The protein below binds the small molecule below.
Small molecule (SMILES): CC(=O)N[C@@H]1[C@@H](O)[C@H](O)[C@@H](CO)O[C@H]1O

Binding-site contacts:
Ligand atom C1 contacts residue TRP23 of chain 1.A at 4.0 Å (hydrophobic).
Ligand atom C5 contacts residue ALA19 of chain 1.A at 4.0 Å (hydrophobic).
Ligand atom C1 contacts residue ASN20 of chain 1.A at 1.4 Å.
Ligand atom C3 contacts residue ASN20 of chain 1.A at 3.9 Å.
Ligand atom O6 contacts residue TRP23 of chain 1.A at 4.4 Å.
Ligand atom C6 contacts residue ALA19 of chain 1.A at 4.1 Å (hydrophobic).
Ligand atom C8 contacts residue ASN20 of chain 1.A at 4.2 Å.
Ligand atom C5 contacts residue ASN20 of chain 1.A at 3.7 Å.
Ligand atom O7 contacts residue ASN20 of chain 1.A at 3.1 Å (h-bond).
Ligand atom O5 contacts residue ALA19 of chain 1.A at 3.4 Å.
Ligand atom O6 contacts residue ALA19 of chain 1.A at 4.0 Å.
Ligand atom C4 contacts residue ASN20 of chain 1.A at 4.3 Å.
Ligand atom C5 contacts residue TRP23 of chain 1.A at 4.3 Å (hydrophobic).
Ligand atom O5 contacts residue ASN20 of chain 1.A at 2.3 Å (h-bond).
Ligand atom C2 contacts residue ASN20 of chain 1.A at 2.6 Å.
Ligand atom C7 contacts residue ASN20 of chain 1.A at 3.3 Å.
Ligand atom C1 contacts residue ALA19 of chain 1.A at 4.1 Å (hydrophobic).
Ligand atom O5 contacts residue TRP23 of chain 1.A at 4.3 Å.
Ligand atom N2 contacts residue ASN20 of chain 1.A at 3.2 Å (h-bond).

Sequence of chain 1.A:
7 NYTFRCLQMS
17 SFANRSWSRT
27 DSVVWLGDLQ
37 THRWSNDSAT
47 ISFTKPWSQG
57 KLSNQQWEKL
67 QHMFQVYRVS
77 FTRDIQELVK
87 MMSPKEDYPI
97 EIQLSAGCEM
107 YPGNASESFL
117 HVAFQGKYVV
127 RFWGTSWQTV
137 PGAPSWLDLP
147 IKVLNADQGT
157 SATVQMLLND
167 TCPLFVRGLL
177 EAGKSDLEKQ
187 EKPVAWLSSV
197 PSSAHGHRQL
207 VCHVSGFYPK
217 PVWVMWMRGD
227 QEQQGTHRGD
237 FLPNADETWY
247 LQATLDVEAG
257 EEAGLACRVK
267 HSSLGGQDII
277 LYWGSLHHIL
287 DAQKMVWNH